Sequence of chain 2.D:
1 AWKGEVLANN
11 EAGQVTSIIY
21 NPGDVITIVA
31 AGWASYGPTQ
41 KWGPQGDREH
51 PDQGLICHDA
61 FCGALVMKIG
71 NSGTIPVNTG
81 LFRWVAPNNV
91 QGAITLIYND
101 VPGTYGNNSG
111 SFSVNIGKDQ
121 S

This protein binds this small molecule.
Small molecule (SMILES): OC[C@H]1O[C@@H](O)[C@H](O)[C@@H](O)[C@H]1O

Binding-site contacts:
Ligand atom C2 contacts residue 04G1 of chain 2.O at 2.2 Å.
Ligand atom O3 contacts residue ASN107 of chain 2.D at 3.0 Å (h-bond).
Ligand atom C6 contacts residue CYS62 of chain 2.D at 4.1 Å (hydrophobic).
Ligand atom O4 contacts residue CA1 of chain 2.N at 2.6 Å.
Ligand atom O4 contacts residue ASP100 of chain 2.D at 2.7 Å (salt-bridge).
Ligand atom C5 contacts residue HIS50 of chain 2.D at 4.0 Å.
Ligand atom C1 contacts residue 04G1 of chain 2.O at 1.4 Å.
Ligand atom C2 contacts residue CA1 of chain 2.N at 3.9 Å.
Ligand atom O5 contacts residue 04G1 of chain 2.O at 2.4 Å (h-bond).
Ligand atom C6 contacts residue HIS50 of chain 2.D at 3.4 Å.
Ligand atom C3 contacts residue CA1 of chain 2.N at 3.4 Å.
Ligand atom C5 contacts residue GLN53 of chain 2.D at 3.6 Å.
Ligand atom C3 contacts residue TYR36 of chain 2.D at 3.9 Å (hydrophobic).
Ligand atom C3 contacts residue ASN107 of chain 2.D at 4.1 Å.
Ligand atom C4 contacts residue CA1 of chain 2.N at 3.5 Å.
Ligand atom C4 contacts residue TYR36 of chain 2.D at 4.2 Å (hydrophobic).
Ligand atom O6 contacts residue HIS50 of chain 2.D at 2.8 Å (h-bond).
Ligand atom O2 contacts residue TYR36 of chain 2.D at 4.0 Å.
Ligand atom O5 contacts residue HIS50 of chain 2.D at 3.4 Å (h-bond).
Ligand atom C6 contacts residue GLN53 of chain 2.D at 3.6 Å.
Ligand atom C4 contacts residue ASP100 of chain 2.D at 3.7 Å.
Ligand atom O2 contacts residue ASN107 of chain 2.D at 3.0 Å (h-bond).
Ligand atom C4 contacts residue THR104 of chain 2.D at 3.5 Å.
Ligand atom C3 contacts residue THR104 of chain 2.D at 4.1 Å.
Ligand atom O5 contacts residue TYR36 of chain 2.D at 3.6 Å.
Ligand atom C4 contacts residue 04G1 of chain 2.O at 4.0 Å.
Ligand atom O3 contacts residue THR104 of chain 2.D at 3.4 Å (h-bond).
Ligand atom C3 contacts residue 04G1 of chain 2.O at 3.5 Å.
Ligand atom O3 contacts residue TYR36 of chain 2.D at 3.5 Å (h-bond).
Ligand atom C2 contacts residue TYR36 of chain 2.D at 3.5 Å (hydrophobic).
Ligand atom O4 contacts residue THR104 of chain 2.D at 3.3 Å (h-bond).
Ligand atom C2 contacts residue ASN107 of chain 2.D at 3.8 Å.
Ligand atom C1 contacts residue TYR36 of chain 2.D at 4.1 Å (hydrophobic).
Ligand atom C6 contacts residue ASP100 of chain 2.D at 3.6 Å.
Ligand atom O5 contacts residue GLN53 of chain 2.D at 4.0 Å.
Ligand atom O2 contacts residue 04G1 of chain 2.O at 2.6 Å (h-bond).
Ligand atom C5 contacts residue 04G1 of chain 2.O at 3.6 Å.
Ligand atom O6 contacts residue GLN53 of chain 2.D at 2.6 Å (h-bond).
Ligand atom O4 contacts residue TYR36 of chain 2.D at 3.3 Å (h-bond).
Ligand atom O3 contacts residue CA1 of chain 2.N at 2.5 Å.